The small molecule below binds the protein below.
Small molecule (SMILES): CC(=O)N[C@H]1[C@H](O[C@H]2[C@H](O)[C@@H](NC(C)=O)CO[C@@H]2CO)O[C@H](CO)[C@@H](O[C@H]2O[C@H](CO)[C@@H](O)[C@H](O)[C@@H]2O)[C@@H]1O

Binding-site contacts:
Ligand atom C5 contacts residue ASN16 of chain 1.A at 3.7 Å.
Ligand atom C6 contacts residue GLY19 of chain 1.A at 4.3 Å.
Ligand atom C3 contacts residue ASN16 of chain 1.A at 3.8 Å.
Ligand atom C1 contacts residue GLY19 of chain 1.A at 3.6 Å.
Ligand atom C3 contacts residue VAL21 of chain 1.A at 3.9 Å (hydrophobic).
Ligand atom O5 contacts residue GLY19 of chain 1.A at 3.3 Å.
Ligand atom N2 contacts residue VAL21 of chain 1.A at 3.0 Å (h-bond).
Ligand atom C7 contacts residue THR5 of chain 1.A at 3.7 Å.
Ligand atom C5 contacts residue GLY19 of chain 1.A at 3.7 Å.
Ligand atom O7 contacts residue VAL21 of chain 1.A at 4.1 Å.
Ligand atom N2 contacts residue THR5 of chain 1.A at 4.4 Å.
Ligand atom C4 contacts residue ASN16 of chain 1.A at 4.2 Å.
Ligand atom C1 contacts residue ASN16 of chain 1.A at 1.4 Å.
Ligand atom O7 contacts residue THR5 of chain 1.A at 3.8 Å.
Ligand atom C8 contacts residue ASN16 of chain 1.A at 3.8 Å.
Ligand atom C7 contacts residue ASN16 of chain 1.A at 3.7 Å.
Ligand atom O7 contacts residue PHE10 of chain 1.A at 4.0 Å.
Ligand atom C7 contacts residue VAL21 of chain 1.A at 4.0 Å (hydrophobic).
Ligand atom C2 contacts residue ASN16 of chain 1.A at 2.4 Å.
Ligand atom C8 contacts residue THR5 of chain 1.A at 3.5 Å.
Ligand atom C1 contacts residue VAL21 of chain 1.A at 3.8 Å (hydrophobic).
Ligand atom C2 contacts residue VAL21 of chain 1.A at 3.8 Å (hydrophobic).
Ligand atom N2 contacts residue ASN16 of chain 1.A at 2.9 Å (h-bond).
Ligand atom O5 contacts residue ASN16 of chain 1.A at 2.4 Å (h-bond).

Sequence of chain 1.A:
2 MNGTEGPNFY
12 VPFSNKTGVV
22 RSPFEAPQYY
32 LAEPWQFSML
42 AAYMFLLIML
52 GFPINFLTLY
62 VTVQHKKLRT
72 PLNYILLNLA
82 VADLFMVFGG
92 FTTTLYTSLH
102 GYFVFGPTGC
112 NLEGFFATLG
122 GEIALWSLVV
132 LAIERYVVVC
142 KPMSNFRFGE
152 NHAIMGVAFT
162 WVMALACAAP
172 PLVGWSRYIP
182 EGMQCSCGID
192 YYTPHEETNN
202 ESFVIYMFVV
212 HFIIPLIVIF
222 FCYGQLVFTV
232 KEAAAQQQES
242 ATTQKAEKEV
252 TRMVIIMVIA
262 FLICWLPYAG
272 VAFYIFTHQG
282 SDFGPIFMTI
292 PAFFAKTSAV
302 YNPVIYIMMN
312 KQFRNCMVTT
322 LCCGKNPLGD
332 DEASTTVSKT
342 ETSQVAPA